Binding-site contacts:
Ligand atom CE2 contacts residue LYS34 of chain 1.A at 4.0 Å.
Ligand atom O contacts residue THR36 of chain 1.A at 3.0 Å (h-bond).
Ligand atom CA contacts residue THR36 of chain 1.A at 4.0 Å.
Ligand atom CD contacts residue TRP38 of chain 1.A at 4.1 Å (hydrophobic).
Ligand atom CB contacts residue TYR27 of chain 1.A at 4.0 Å (hydrophobic).
Ligand atom CE1 contacts residue LYS34 of chain 1.A at 3.9 Å.
Ligand atom CD1 contacts residue VAL29 of chain 1.A at 3.8 Å (hydrophobic).
Ligand atom CG contacts residue TRP38 of chain 1.A at 4.5 Å (hydrophobic).
Ligand atom CE1 contacts residue VAL29 of chain 1.A at 3.6 Å (hydrophobic).
Ligand atom CD contacts residue TYR27 of chain 1.A at 3.6 Å (hydrophobic).
Ligand atom OH contacts residue HIS31 of chain 1.A at 2.8 Å (h-bond).
Ligand atom N contacts residue TYR27 of chain 1.A at 4.5 Å.
Ligand atom N contacts residue THR36 of chain 1.A at 4.0 Å.
Ligand atom C contacts residue THR36 of chain 1.A at 4.4 Å.
Ligand atom CZ contacts residue LYS34 of chain 1.A at 4.1 Å.
Ligand atom CE1 contacts residue THR35 of chain 1.A at 4.2 Å.
Ligand atom CA contacts residue TRP38 of chain 1.A at 4.0 Å (hydrophobic).
Ligand atom CD2 contacts residue LYS34 of chain 1.A at 3.7 Å.
Ligand atom CD1 contacts residue ASP30 of chain 1.A at 3.6 Å.
Ligand atom N contacts residue THR36 of chain 1.A at 4.1 Å.
Ligand atom CB contacts residue THR35 of chain 1.A at 3.5 Å.
Ligand atom C contacts residue TRP38 of chain 1.A at 4.2 Å (hydrophobic).
Ligand atom CB contacts residue LYS34 of chain 1.A at 3.3 Å.
Ligand atom CG contacts residue TYR27 of chain 1.A at 3.6 Å (hydrophobic).
Ligand atom CB contacts residue TRP38 of chain 1.A at 4.0 Å (hydrophobic).
Ligand atom CD1 contacts residue THR35 of chain 1.A at 3.3 Å.
Ligand atom CG contacts residue THR37 of chain 1.A at 4.2 Å.
Ligand atom N contacts residue TRP38 of chain 1.A at 3.9 Å.
Ligand atom N contacts residue THR36 of chain 1.A at 4.4 Å.
Ligand atom CG contacts residue THR35 of chain 1.A at 3.6 Å.
Ligand atom CE1 contacts residue ASP30 of chain 1.A at 3.3 Å.
Ligand atom CA contacts residue THR36 of chain 1.A at 4.3 Å.
Ligand atom CE1 contacts residue HIS31 of chain 1.A at 3.4 Å.
Ligand atom CG contacts residue LYS34 of chain 1.A at 3.3 Å.
Ligand atom CD1 contacts residue LYS34 of chain 1.A at 3.5 Å.
Ligand atom CZ contacts residue ASP30 of chain 1.A at 4.2 Å.
Ligand atom CZ contacts residue HIS31 of chain 1.A at 3.5 Å.
Ligand atom CG contacts residue THR36 of chain 1.A at 3.4 Å.
Ligand atom C contacts residue THR36 of chain 1.A at 3.6 Å.
Ligand atom CB contacts residue THR36 of chain 1.A at 4.2 Å.

A small-molecule ligand and the protein it binds are described below.
Small molecule (SMILES): C[C@H](N)C(=O)N1CCC[C@H]1C(=O)N1CCC[C@H]1C(=O)N[C@@H](C)C(=O)N[C@@H](Cc1ccc(O)cc1)C(=O)N[C@@H](C)C(=O)N[C@@H](C)C(=O)N[C@@H](C)C=O

Sequence of chain 1.A:
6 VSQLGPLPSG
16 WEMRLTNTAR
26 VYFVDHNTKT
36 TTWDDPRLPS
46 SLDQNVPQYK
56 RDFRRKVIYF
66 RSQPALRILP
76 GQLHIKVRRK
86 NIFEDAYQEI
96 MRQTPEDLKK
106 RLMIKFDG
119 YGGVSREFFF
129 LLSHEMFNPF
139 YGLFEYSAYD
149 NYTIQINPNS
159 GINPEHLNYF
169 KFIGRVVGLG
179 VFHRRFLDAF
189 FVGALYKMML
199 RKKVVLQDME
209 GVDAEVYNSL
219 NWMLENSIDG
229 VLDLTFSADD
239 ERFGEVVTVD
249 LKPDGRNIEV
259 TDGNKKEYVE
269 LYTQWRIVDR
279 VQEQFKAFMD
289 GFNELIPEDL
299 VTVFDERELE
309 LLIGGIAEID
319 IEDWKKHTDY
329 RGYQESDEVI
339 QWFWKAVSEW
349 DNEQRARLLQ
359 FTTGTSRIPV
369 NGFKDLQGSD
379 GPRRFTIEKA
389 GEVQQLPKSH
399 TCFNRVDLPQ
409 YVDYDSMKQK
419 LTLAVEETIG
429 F